This protein binds this small molecule.
Small molecule (SMILES): CC(=O)N[C@@H]1[C@@H](O)[C@H](O)[C@@H](CO)O[C@H]1O

Binding-site contacts:
Ligand atom C1 contacts residue ARG367 of chain 1.A at 3.9 Å.
Ligand atom C5 contacts residue ASN329 of chain 1.A at 4.0 Å.
Ligand atom C1 contacts residue ASN329 of chain 1.A at 2.0 Å.
Ligand atom C3 contacts residue ASN329 of chain 1.A at 4.2 Å.
Ligand atom O5 contacts residue ASN329 of chain 1.A at 2.6 Å (h-bond).
Ligand atom N2 contacts residue ARG367 of chain 1.A at 3.0 Å (salt-bridge).
Ligand atom C7 contacts residue ARG367 of chain 1.A at 3.9 Å.
Ligand atom O5 contacts residue ALA369 of chain 1.A at 4.0 Å.
Ligand atom C8 contacts residue HIS368 of chain 1.A at 3.8 Å.
Ligand atom C3 contacts residue ARG367 of chain 1.A at 3.7 Å.
Ligand atom C8 contacts residue ASN329 of chain 1.A at 4.5 Å.
Ligand atom C1 contacts residue ALA369 of chain 1.A at 3.8 Å (hydrophobic).
Ligand atom C5 contacts residue ALA369 of chain 1.A at 4.4 Å (hydrophobic).
Ligand atom C8 contacts residue ARG367 of chain 1.A at 3.8 Å.
Ligand atom O7 contacts residue ASN329 of chain 1.A at 3.4 Å (h-bond).
Ligand atom C2 contacts residue ASN329 of chain 1.A at 2.9 Å.
Ligand atom C7 contacts residue ASN329 of chain 1.A at 3.4 Å.
Ligand atom C1 contacts residue HIS368 of chain 1.A at 4.0 Å.
Ligand atom O3 contacts residue ARG367 of chain 1.A at 4.4 Å.
Ligand atom C2 contacts residue ARG367 of chain 1.A at 3.7 Å.
Ligand atom N2 contacts residue ASN329 of chain 1.A at 3.3 Å (h-bond).

Sequence of chain 1.A:
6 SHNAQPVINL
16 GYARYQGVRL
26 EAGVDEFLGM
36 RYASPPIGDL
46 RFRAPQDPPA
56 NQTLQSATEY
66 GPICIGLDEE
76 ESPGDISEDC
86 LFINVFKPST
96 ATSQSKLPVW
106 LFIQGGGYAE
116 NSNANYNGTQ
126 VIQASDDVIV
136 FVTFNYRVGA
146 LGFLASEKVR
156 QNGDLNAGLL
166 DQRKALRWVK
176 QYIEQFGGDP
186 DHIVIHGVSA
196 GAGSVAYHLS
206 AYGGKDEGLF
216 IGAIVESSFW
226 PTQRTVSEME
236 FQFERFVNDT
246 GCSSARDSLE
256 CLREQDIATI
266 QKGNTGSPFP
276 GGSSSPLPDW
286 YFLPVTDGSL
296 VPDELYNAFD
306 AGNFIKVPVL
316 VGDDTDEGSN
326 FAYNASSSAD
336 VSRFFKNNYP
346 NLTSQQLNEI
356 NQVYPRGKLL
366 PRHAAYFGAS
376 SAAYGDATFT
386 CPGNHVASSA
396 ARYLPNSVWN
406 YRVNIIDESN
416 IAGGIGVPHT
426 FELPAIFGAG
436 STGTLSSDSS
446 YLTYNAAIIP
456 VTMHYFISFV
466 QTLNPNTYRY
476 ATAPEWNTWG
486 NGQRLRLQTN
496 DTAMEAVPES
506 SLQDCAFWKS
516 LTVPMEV